Sequence of chain 2.A:
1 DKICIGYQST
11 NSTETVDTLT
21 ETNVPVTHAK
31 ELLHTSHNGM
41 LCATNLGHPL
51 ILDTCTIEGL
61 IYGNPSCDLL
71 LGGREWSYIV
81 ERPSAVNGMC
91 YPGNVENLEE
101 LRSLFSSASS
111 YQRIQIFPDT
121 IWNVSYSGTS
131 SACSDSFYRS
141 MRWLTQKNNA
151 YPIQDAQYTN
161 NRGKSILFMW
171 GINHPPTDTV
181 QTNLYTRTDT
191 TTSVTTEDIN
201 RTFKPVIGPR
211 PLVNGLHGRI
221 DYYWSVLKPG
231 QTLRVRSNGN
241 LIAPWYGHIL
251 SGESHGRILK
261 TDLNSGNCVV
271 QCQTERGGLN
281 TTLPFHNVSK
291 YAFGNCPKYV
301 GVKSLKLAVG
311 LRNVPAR

Binding-site contacts:
Ligand atom C7 contacts residue ASN280 of chain 2.A at 3.6 Å.
Ligand atom C1 contacts residue VAL269 of chain 2.A at 3.6 Å (hydrophobic).
Ligand atom C3 contacts residue VAL269 of chain 2.A at 3.4 Å (hydrophobic).
Ligand atom C3 contacts residue ASN280 of chain 2.A at 3.8 Å.
Ligand atom O5 contacts residue ASN280 of chain 2.A at 2.4 Å (h-bond).
Ligand atom O7 contacts residue VAL269 of chain 2.A at 3.9 Å.
Ligand atom O4 contacts residue VAL269 of chain 2.A at 3.9 Å.
Ligand atom C1 contacts residue ASN280 of chain 2.A at 1.4 Å.
Ligand atom C2 contacts residue ASN280 of chain 2.A at 2.4 Å.
Ligand atom N2 contacts residue VAL269 of chain 2.A at 3.5 Å (h-bond).
Ligand atom O7 contacts residue ASN45 of chain 2.A at 3.5 Å (h-bond).
Ligand atom O5 contacts residue GLN271 of chain 2.A at 4.1 Å.
Ligand atom O6 contacts residue GLN271 of chain 2.A at 4.0 Å.
Ligand atom C2 contacts residue VAL269 of chain 2.A at 3.7 Å (hydrophobic).
Ligand atom C8 contacts residue ASN280 of chain 2.A at 4.1 Å.
Ligand atom C5 contacts residue VAL269 of chain 2.A at 3.9 Å (hydrophobic).
Ligand atom N2 contacts residue ASN280 of chain 2.A at 2.9 Å (h-bond).
Ligand atom O3 contacts residue VAL269 of chain 2.A at 4.4 Å.
Ligand atom C1 contacts residue GLN271 of chain 2.A at 4.4 Å.
Ligand atom C5 contacts residue ASN280 of chain 2.A at 3.7 Å.
Ligand atom C8 contacts residue ASN45 of chain 2.A at 3.6 Å.
Ligand atom O7 contacts residue ASN280 of chain 2.A at 4.4 Å.
Ligand atom C4 contacts residue VAL269 of chain 2.A at 4.1 Å (hydrophobic).
Ligand atom O5 contacts residue VAL269 of chain 2.A at 4.3 Å.
Ligand atom C7 contacts residue ASN45 of chain 2.A at 4.0 Å.
Ligand atom C4 contacts residue ASN280 of chain 2.A at 4.2 Å.
Ligand atom C1 contacts residue VAL270 of chain 2.A at 4.2 Å (hydrophobic).

A protein and the small-molecule ligand that binds it are described below.
Small molecule (SMILES): CC(=O)N[C@H]1[C@H](OC[C@H]2OC[C@H](NC(C)=O)[C@@H](O)[C@@H]2O[C@@H]2O[C@H](CO)[C@@H](O)[C@H](O)[C@H]2NC(C)=O)O[C@H](CO)[C@@H](O)[C@@H]1O